The protein below binds the small molecule below.
Small molecule (SMILES): OC[C@H]1O[C@H](O[C@H]2[C@H](O)[C@@H](O)[C@@H](O[C@H]3[C@H](O)[C@@H](O)[C@@H](O[C@H]4[C@H](O)[C@@H](O)[C@@H](O)O[C@@H]4CO)O[C@@H]3CO)O[C@@H]2CO)[C@H](O)[C@@H](O)[C@@H]1O

Binding-site contacts:
Ligand atom C2 contacts residue ASP77 of chain 1.A at 3.2 Å.
Ligand atom O5 contacts residue TRP25 of chain 1.A at 3.8 Å.
Ligand atom C6 contacts residue TRP25 of chain 1.A at 3.7 Å (hydrophobic).
Ligand atom O3 contacts residue LYS72 of chain 1.A at 2.8 Å (salt-bridge).
Ligand atom C1 contacts residue TRP25 of chain 1.A at 3.6 Å (hydrophobic).
Ligand atom C3 contacts residue LYS72 of chain 1.A at 3.8 Å.
Ligand atom O6 contacts residue TRP23 of chain 1.A at 3.2 Å (h-bond).
Ligand atom O3 contacts residue ASP77 of chain 1.A at 2.6 Å (salt-bridge).
Ligand atom C6 contacts residue TRP23 of chain 1.A at 3.6 Å (hydrophobic).
Ligand atom C5 contacts residue TRP23 of chain 1.A at 4.1 Å (hydrophobic).
Ligand atom C5 contacts residue TRP69 of chain 1.A at 4.0 Å (hydrophobic).
Ligand atom O5 contacts residue SER31 of chain 1.A at 3.5 Å (h-bond).
Ligand atom C6 contacts residue GLU33 of chain 1.A at 3.4 Å.
Ligand atom C2 contacts residue LYS72 of chain 1.A at 3.8 Å.
Ligand atom O5 contacts residue TRP23 of chain 1.A at 3.1 Å (h-bond).
Ligand atom C3 contacts residue ASP77 of chain 1.A at 3.5 Å.
Ligand atom O2 contacts residue LYS72 of chain 1.A at 3.1 Å (salt-bridge).
Ligand atom O3 contacts residue TRP69 of chain 1.A at 3.9 Å.
Ligand atom C5 contacts residue GLU33 of chain 1.A at 4.1 Å.
Ligand atom C6 contacts residue SER31 of chain 1.A at 3.8 Å.
Ligand atom C4 contacts residue TRP69 of chain 1.A at 3.9 Å (hydrophobic).
Ligand atom C2 contacts residue ILE63 of chain 1.A at 4.1 Å (hydrophobic).
Ligand atom C1 contacts residue ILE63 of chain 1.A at 4.0 Å (hydrophobic).
Ligand atom C6 contacts residue GLN32 of chain 1.A at 3.5 Å.
Ligand atom C6 contacts residue GLY34 of chain 1.A at 3.7 Å.
Ligand atom C5 contacts residue SER31 of chain 1.A at 4.0 Å.
Ligand atom C1 contacts residue TRP69 of chain 1.A at 3.6 Å (hydrophobic).
Ligand atom O2 contacts residue ASP77 of chain 1.A at 2.6 Å (salt-bridge).
Ligand atom O6 contacts residue GLN32 of chain 1.A at 3.4 Å (h-bond).
Ligand atom O6 contacts residue GLU33 of chain 1.A at 2.7 Å (salt-bridge).
Ligand atom O2 contacts residue ILE63 of chain 1.A at 3.8 Å.
Ligand atom O3 contacts residue ILE63 of chain 1.A at 3.5 Å.
Ligand atom C4 contacts residue TRP25 of chain 1.A at 3.8 Å (hydrophobic).
Ligand atom C2 contacts residue TRP25 of chain 1.A at 3.8 Å (hydrophobic).
Ligand atom C1 contacts residue TRP23 of chain 1.A at 4.0 Å (hydrophobic).
Ligand atom O6 contacts residue GLY34 of chain 1.A at 2.9 Å (h-bond).
Ligand atom O5 contacts residue TRP69 of chain 1.A at 3.2 Å (h-bond).
Ligand atom C2 contacts residue TRP69 of chain 1.A at 3.7 Å (hydrophobic).
Ligand atom O6 contacts residue SER31 of chain 1.A at 2.7 Å (h-bond).
Ligand atom C6 contacts residue TRP69 of chain 1.A at 4.1 Å (hydrophobic).

Sequence of chain 1.A:
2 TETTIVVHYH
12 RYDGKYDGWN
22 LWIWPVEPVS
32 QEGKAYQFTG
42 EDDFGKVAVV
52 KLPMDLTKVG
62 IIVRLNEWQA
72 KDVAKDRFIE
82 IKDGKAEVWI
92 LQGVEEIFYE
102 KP